Sequence of chain 3.A:
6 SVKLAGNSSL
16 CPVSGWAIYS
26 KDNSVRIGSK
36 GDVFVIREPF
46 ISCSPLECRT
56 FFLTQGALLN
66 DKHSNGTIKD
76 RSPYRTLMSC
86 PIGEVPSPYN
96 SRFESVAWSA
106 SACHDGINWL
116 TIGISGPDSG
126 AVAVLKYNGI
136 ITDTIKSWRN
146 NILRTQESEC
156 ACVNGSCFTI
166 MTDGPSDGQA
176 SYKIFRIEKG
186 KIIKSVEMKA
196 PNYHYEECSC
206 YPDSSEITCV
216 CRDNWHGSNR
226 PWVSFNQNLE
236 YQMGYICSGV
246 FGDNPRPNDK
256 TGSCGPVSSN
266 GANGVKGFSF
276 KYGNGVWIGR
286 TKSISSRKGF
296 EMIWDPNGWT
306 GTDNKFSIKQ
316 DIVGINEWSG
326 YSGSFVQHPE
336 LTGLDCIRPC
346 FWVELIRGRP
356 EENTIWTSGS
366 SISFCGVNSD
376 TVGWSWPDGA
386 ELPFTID

Binding-site contacts:
Ligand atom C1 contacts residue ALA10 of chain 3.A at 4.1 Å (hydrophobic).
Ligand atom C3 contacts residue ASN12 of chain 3.A at 3.7 Å.
Ligand atom O5 contacts residue ALA10 of chain 3.A at 3.5 Å.
Ligand atom O5 contacts residue ASN12 of chain 3.A at 2.3 Å (h-bond).
Ligand atom C4 contacts residue ASN12 of chain 3.A at 4.1 Å.
Ligand atom C1 contacts residue ASN12 of chain 3.A at 1.4 Å.
Ligand atom C5 contacts residue ASN12 of chain 3.A at 3.6 Å.
Ligand atom C2 contacts residue ASN12 of chain 3.A at 2.3 Å.
Ligand atom N2 contacts residue ASN12 of chain 3.A at 2.9 Å (h-bond).
Ligand atom C7 contacts residue ASN12 of chain 3.A at 3.5 Å.
Ligand atom C6 contacts residue ALA10 of chain 3.A at 4.5 Å (hydrophobic).
Ligand atom O7 contacts residue ASN12 of chain 3.A at 3.6 Å (h-bond).

The small molecule below binds the protein below.
Small molecule (SMILES): CC(=O)N[C@@H]1[C@@H](O)[C@H](O)[C@@H](CO)O[C@H]1O